The protein below binds the small molecule below.
Small molecule (SMILES): CCn1nccc1-c1c[nH]c2ncc(-c3ccc(N)c(C(=O)N(C)C)c3)cc12

Binding-site contacts:
Ligand atom C6 contacts residue LEU141 of chain 1.B at 3.6 Å (hydrophobic).
Ligand atom C9 contacts residue PHE88 of chain 1.B at 3.8 Å (hydrophobic).
Ligand atom N4 contacts residue PHE88 of chain 1.B at 3.6 Å.
Ligand atom C21 contacts residue GLY92 of chain 1.B at 3.6 Å.
Ligand atom C7 contacts residue ALA40 of chain 1.B at 3.7 Å (hydrophobic).
Ligand atom C7 contacts residue GLU87 of chain 1.B at 3.8 Å.
Ligand atom C11 contacts residue LEU141 of chain 1.B at 3.8 Å (hydrophobic).
Ligand atom C12 contacts residue LEU141 of chain 1.B at 3.6 Å (hydrophobic).
Ligand atom C16 contacts residue GLY20 of chain 1.B at 3.6 Å.
Ligand atom C7 contacts residue THR86 of chain 1.B at 3.3 Å.
Ligand atom C3 contacts residue TYR24 of chain 1.B at 3.6 Å (hydrophobic).
Ligand atom C2 contacts residue ALA151 of chain 1.B at 3.6 Å (hydrophobic).
Ligand atom C14 contacts residue TYR24 of chain 1.B at 3.6 Å (hydrophobic).
Ligand atom C15 contacts residue ASN93 of chain 1.B at 3.6 Å.
Ligand atom C16 contacts residue GLY92 of chain 1.B at 3.8 Å.
Ligand atom C17 contacts residue GLY20 of chain 1.B at 3.7 Å.
Ligand atom N5 contacts residue GLY20 of chain 1.B at 3.5 Å.
Ligand atom O1 contacts residue LEU19 of chain 1.B at 3.6 Å.
Ligand atom C2 contacts residue ASP152 of chain 1.B at 3.8 Å.
Ligand atom C1 contacts residue ASP152 of chain 1.B at 3.7 Å.
Ligand atom C11 contacts residue LEU19 of chain 1.B at 3.6 Å (hydrophobic).
Ligand atom N4 contacts residue MET89 of chain 1.B at 2.9 Å (h-bond).
Ligand atom C18 contacts residue LEU19 of chain 1.B at 3.8 Å (hydrophobic).
Ligand atom N2 contacts residue PHE153 of chain 1.B at 3.4 Å.
Ligand atom C4 contacts residue TYR24 of chain 1.B at 3.8 Å (hydrophobic).
Ligand atom N3 contacts residue ALA40 of chain 1.B at 3.3 Å.
Ligand atom C15 contacts residue GLY92 of chain 1.B at 3.6 Å.
Ligand atom C8 contacts residue GLU87 of chain 1.B at 3.8 Å.
Ligand atom C1 contacts residue PHE153 of chain 1.B at 3.6 Å (hydrophobic).
Ligand atom C15 contacts residue TYR24 of chain 1.B at 3.9 Å (hydrophobic).
Ligand atom C8 contacts residue ALA40 of chain 1.B at 3.7 Å (hydrophobic).
Ligand atom N3 contacts residue THR86 of chain 1.B at 3.6 Å.
Ligand atom C14 contacts residue ASN93 of chain 1.B at 3.9 Å.
Ligand atom C21 contacts residue THR90 of chain 1.B at 3.4 Å.
Ligand atom C14 contacts residue LEU141 of chain 1.B at 3.8 Å (hydrophobic).
Ligand atom C9 contacts residue MET89 of chain 1.B at 3.5 Å (hydrophobic).
Ligand atom O1 contacts residue GLY20 of chain 1.B at 3.1 Å (h-bond).
Ligand atom C20 contacts residue PHE88 of chain 1.B at 3.7 Å (hydrophobic).
Ligand atom N3 contacts residue GLU87 of chain 1.B at 2.8 Å (salt-bridge).
Ligand atom C14 contacts residue GLY92 of chain 1.B at 3.7 Å.

Sequence of chain 1.B:
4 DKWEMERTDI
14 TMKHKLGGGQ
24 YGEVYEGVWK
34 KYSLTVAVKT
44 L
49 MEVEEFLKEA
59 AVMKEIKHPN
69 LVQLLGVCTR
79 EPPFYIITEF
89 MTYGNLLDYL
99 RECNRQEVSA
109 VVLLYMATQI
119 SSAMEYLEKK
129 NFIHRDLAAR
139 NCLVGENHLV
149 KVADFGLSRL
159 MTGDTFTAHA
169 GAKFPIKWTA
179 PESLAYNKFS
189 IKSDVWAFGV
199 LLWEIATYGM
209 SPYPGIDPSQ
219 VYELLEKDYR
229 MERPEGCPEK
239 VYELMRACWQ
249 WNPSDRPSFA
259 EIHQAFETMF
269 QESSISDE